Sequence of chain 1.D:
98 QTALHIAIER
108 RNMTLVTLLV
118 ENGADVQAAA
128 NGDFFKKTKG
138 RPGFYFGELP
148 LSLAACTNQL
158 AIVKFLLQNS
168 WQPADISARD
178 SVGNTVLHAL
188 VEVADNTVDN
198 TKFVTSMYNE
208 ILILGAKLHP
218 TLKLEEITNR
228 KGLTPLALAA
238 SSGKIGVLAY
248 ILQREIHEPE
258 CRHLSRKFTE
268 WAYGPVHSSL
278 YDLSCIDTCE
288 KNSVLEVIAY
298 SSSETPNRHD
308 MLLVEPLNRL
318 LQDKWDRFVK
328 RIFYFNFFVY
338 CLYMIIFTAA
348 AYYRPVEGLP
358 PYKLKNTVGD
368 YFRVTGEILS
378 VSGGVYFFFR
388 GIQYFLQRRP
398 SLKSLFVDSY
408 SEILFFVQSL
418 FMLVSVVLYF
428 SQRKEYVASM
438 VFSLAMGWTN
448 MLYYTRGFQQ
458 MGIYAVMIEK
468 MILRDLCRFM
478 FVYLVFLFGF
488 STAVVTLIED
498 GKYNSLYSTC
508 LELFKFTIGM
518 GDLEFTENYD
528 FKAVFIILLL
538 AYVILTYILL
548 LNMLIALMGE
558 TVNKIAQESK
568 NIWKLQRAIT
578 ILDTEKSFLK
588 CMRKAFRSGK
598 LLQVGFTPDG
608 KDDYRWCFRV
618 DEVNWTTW

The small molecule below binds the protein below.
Small molecule (SMILES): C=C(C)[C@]12C[C@@H](C)[C@@]34O[C@](Cc5ccccc5)(O[C@@H]1[C@@H]3C=C(COC(=O)Cc1ccc(O)c(OC)c1)C[C@]1(O)C(=O)C(C)=C[C@@H]41)O2

Binding-site contacts:
Ligand atom CAL contacts residue TYR407 of chain 1.B at 3.9 Å (hydrophobic).
Ligand atom CBC contacts residue LEU542 of chain 1.D at 3.9 Å (hydrophobic).
Ligand atom CBL contacts residue ILE541 of chain 1.D at 3.9 Å (hydrophobic).
Ligand atom OAE contacts residue MET443 of chain 1.B at 3.7 Å.
Ligand atom OAE contacts residue PHE487 of chain 1.D at 3.7 Å.
Ligand atom OAG contacts residue LEU411 of chain 1.B at 3.5 Å.
Ligand atom OAD contacts residue MET443 of chain 1.B at 3.5 Å.
Ligand atom CBT contacts residue ASN447 of chain 1.B at 3.2 Å.
Ligand atom CBJ contacts residue LEU542 of chain 1.D at 3.7 Å (hydrophobic).
Ligand atom CBO contacts residue LEU411 of chain 1.B at 3.5 Å (hydrophobic).
Ligand atom CBM contacts residue THR446 of chain 1.B at 3.3 Å.
Ligand atom CBT contacts residue PHE412 of chain 1.B at 3.9 Å (hydrophobic).
Ligand atom OAH contacts residue TYR450 of chain 1.B at 3.5 Å.
Ligand atom CBM contacts residue LEU449 of chain 1.B at 3.9 Å (hydrophobic).
Ligand atom CBT contacts residue LEU411 of chain 1.B at 3.7 Å (hydrophobic).
Ligand atom OAD contacts residue THR446 of chain 1.B at 3.9 Å.
Ligand atom CBI contacts residue ALA538 of chain 1.D at 3.9 Å (hydrophobic).
Ligand atom CBF contacts residue ALA442 of chain 1.B at 3.8 Å (hydrophobic).
Ligand atom CBT contacts residue TYR450 of chain 1.B at 3.9 Å (hydrophobic).
Ligand atom CAK contacts residue LEU411 of chain 1.B at 3.8 Å (hydrophobic).
Ligand atom OAF contacts residue PHE483 of chain 1.D at 3.5 Å.
Ligand atom OAI contacts residue ARG453 of chain 1.B at 3.6 Å.
Ligand atom CAV contacts residue LEU411 of chain 1.B at 3.9 Å (hydrophobic).
Ligand atom OAI contacts residue SER408 of chain 1.B at 3.7 Å.
Ligand atom CBC contacts residue ILE469 of chain 1.B at 3.4 Å (hydrophobic).
Ligand atom CBR contacts residue ALA462 of chain 1.B at 3.8 Å (hydrophobic).
Ligand atom CBL contacts residue LEU542 of chain 1.D at 3.7 Å (hydrophobic).
Ligand atom OAE contacts residue ALA442 of chain 1.B at 3.8 Å.
Ligand atom OAH contacts residue SER408 of chain 1.B at 3.0 Å.
Ligand atom CBT contacts residue SER408 of chain 1.B at 3.5 Å.
Ligand atom CAU contacts residue THR446 of chain 1.B at 3.7 Å.
Ligand atom CAZ contacts residue MET443 of chain 1.B at 3.9 Å (hydrophobic).
Ligand atom OAG contacts residue TYR407 of chain 1.B at 3.0 Å (h-bond).
Ligand atom OAE contacts residue THR446 of chain 1.B at 3.0 Å (h-bond).
Ligand atom CAZ contacts residue THR446 of chain 1.B at 3.8 Å.
Ligand atom CAM contacts residue LEU411 of chain 1.B at 3.9 Å (hydrophobic).
Ligand atom CAP contacts residue LEU411 of chain 1.B at 3.2 Å (hydrophobic).
Ligand atom CBJ contacts residue LEU473 of chain 1.B at 3.8 Å (hydrophobic).
Ligand atom CAN contacts residue MET443 of chain 1.B at 3.9 Å (hydrophobic).
Ligand atom CAU contacts residue LEU542 of chain 1.D at 3.8 Å (hydrophobic).

Sequence of chain 1.B:
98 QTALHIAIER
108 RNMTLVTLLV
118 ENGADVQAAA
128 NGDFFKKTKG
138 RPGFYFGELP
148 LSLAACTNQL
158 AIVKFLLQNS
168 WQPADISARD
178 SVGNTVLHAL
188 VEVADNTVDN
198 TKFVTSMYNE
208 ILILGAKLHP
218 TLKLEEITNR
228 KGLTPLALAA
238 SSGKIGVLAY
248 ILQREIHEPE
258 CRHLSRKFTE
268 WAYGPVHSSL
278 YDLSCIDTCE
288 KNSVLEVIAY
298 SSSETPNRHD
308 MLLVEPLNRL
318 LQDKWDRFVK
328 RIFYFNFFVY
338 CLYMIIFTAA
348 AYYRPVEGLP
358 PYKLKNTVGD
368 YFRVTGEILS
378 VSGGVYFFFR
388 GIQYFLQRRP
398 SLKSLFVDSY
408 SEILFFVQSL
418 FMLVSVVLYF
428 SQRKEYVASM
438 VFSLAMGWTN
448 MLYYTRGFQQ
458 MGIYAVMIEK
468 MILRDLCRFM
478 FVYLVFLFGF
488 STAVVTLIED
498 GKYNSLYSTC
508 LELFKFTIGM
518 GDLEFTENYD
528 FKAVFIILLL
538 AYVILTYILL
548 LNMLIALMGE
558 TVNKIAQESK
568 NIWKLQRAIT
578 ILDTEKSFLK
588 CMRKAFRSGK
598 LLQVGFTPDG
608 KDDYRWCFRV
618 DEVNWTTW